The protein below binds the small molecule below.
Small molecule (SMILES): O=C(Nc1cc2c(Nc3ccc(F)c(Cl)c3)ncnc2cc1OCCCN1CCOCC1)[C@H]1CCCN1C(=O)CF

Sequence of chain 1.A:
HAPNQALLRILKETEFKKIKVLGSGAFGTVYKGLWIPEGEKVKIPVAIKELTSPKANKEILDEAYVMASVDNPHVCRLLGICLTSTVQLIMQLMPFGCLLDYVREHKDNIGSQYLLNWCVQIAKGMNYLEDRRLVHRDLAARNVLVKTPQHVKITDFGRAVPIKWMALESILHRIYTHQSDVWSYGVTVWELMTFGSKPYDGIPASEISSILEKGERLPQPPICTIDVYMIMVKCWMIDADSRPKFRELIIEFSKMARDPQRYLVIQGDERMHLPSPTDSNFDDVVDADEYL

Binding-site contacts:
Ligand atom C1 contacts residue MET100 of chain 1.A at 3.6 Å (hydrophobic).
Ligand atom C8 contacts residue GLN101 of chain 1.A at 3.3 Å.
Ligand atom C2 contacts residue MET100 of chain 1.A at 3.7 Å (hydrophobic).
Ligand atom C19 contacts residue ASP110 of chain 1.A at 3.5 Å.
Ligand atom N5 contacts residue CYS107 of chain 1.A at 3.2 Å (h-bond).
Ligand atom N2 contacts residue ALA53 of chain 1.A at 3.6 Å.
Ligand atom F2 contacts residue ARG151 of chain 1.A at 3.4 Å.
Ligand atom F1 contacts residue MET100 of chain 1.A at 3.7 Å.
Ligand atom CL1 contacts residue LEU98 of chain 1.A at 3.2 Å.
Ligand atom N3 contacts residue LEU102 of chain 1.A at 3.6 Å.
Ligand atom C7 contacts residue LEU154 of chain 1.A at 3.7 Å (hydrophobic).
Ligand atom C21 contacts residue GLY106 of chain 1.A at 3.4 Å.
Ligand atom O1 contacts residue CYS107 of chain 1.A at 3.3 Å.
Ligand atom O2 contacts residue CYS107 of chain 1.A at 3.2 Å (h-bond).
Ligand atom O2 contacts residue GLY106 of chain 1.A at 3.2 Å.
Ligand atom C8 contacts residue ALA53 of chain 1.A at 3.6 Å (hydrophobic).
Ligand atom CL1 contacts residue ALA53 of chain 1.A at 3.5 Å.
Ligand atom C19 contacts residue CYS107 of chain 1.A at 1.8 Å (hydrophobic).
Ligand atom C5 contacts residue MET100 of chain 1.A at 3.5 Å (hydrophobic).
Ligand atom C21 contacts residue PRO104 of chain 1.A at 3.4 Å (hydrophobic).
Ligand atom C4 contacts residue MET100 of chain 1.A at 3.5 Å (hydrophobic).
Ligand atom C17 contacts residue CYS107 of chain 1.A at 3.4 Å (hydrophobic).
Ligand atom C28 contacts residue LEU28 of chain 1.A at 3.6 Å (hydrophobic).
Ligand atom O3 contacts residue GLY106 of chain 1.A at 3.7 Å.
Ligand atom C22 contacts residue PRO104 of chain 1.A at 3.2 Å (hydrophobic).
Ligand atom C18 contacts residue CYS107 of chain 1.A at 2.6 Å (hydrophobic).
Ligand atom CL1 contacts residue MET100 of chain 1.A at 3.4 Å.
Ligand atom CL1 contacts residue LYS55 of chain 1.A at 3.6 Å.
Ligand atom C8 contacts residue MET103 of chain 1.A at 3.4 Å (hydrophobic).
Ligand atom C17 contacts residue ASP110 of chain 1.A at 3.3 Å.
Ligand atom N2 contacts residue LEU154 of chain 1.A at 3.7 Å.
Ligand atom C1 contacts residue LYS55 of chain 1.A at 3.7 Å.
Ligand atom F1 contacts residue LEU98 of chain 1.A at 3.6 Å.
Ligand atom F1 contacts residue LYS55 of chain 1.A at 3.4 Å.
Ligand atom C6 contacts residue MET100 of chain 1.A at 3.6 Å (hydrophobic).
Ligand atom N6 contacts residue PHE105 of chain 1.A at 3.7 Å.
Ligand atom C21 contacts residue MET103 of chain 1.A at 3.6 Å (hydrophobic).
Ligand atom F2 contacts residue CYS107 of chain 1.A at 2.8 Å.
Ligand atom C28 contacts residue MET103 of chain 1.A at 3.2 Å (hydrophobic).
Ligand atom N3 contacts residue MET103 of chain 1.A at 3.0 Å (h-bond).